Sequence of chain 1.B:
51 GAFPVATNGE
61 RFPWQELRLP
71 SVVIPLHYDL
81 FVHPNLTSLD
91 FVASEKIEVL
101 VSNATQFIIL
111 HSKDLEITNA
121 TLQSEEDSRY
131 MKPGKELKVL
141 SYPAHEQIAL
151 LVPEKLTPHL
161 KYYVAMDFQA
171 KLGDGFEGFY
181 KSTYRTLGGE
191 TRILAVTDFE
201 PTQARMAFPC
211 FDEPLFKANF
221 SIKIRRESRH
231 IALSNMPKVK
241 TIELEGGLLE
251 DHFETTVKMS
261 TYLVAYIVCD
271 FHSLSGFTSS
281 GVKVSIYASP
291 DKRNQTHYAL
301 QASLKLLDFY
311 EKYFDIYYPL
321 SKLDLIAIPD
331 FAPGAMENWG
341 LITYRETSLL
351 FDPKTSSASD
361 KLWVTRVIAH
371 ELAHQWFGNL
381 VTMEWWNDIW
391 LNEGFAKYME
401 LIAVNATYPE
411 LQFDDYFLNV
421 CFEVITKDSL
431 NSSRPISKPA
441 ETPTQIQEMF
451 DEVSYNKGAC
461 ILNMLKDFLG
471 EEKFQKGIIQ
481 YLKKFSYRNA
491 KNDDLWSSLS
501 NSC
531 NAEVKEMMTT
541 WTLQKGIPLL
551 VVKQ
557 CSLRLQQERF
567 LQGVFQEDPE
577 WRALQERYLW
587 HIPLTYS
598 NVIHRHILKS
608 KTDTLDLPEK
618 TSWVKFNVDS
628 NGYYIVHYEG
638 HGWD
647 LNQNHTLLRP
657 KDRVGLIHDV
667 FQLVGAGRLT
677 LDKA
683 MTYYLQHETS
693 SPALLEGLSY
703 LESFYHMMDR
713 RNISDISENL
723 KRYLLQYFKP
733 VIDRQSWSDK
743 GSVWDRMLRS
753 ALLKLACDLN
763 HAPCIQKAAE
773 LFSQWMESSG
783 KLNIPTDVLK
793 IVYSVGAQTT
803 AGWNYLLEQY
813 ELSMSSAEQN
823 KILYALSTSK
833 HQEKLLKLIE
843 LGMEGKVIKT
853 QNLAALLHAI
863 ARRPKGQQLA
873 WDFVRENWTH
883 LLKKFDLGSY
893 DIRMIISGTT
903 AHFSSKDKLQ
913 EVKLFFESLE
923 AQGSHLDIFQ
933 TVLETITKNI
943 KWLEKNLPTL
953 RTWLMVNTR

Binding-site contacts:
Ligand atom C8 contacts residue GLU227 of chain 1.B at 3.6 Å.
Ligand atom O5 contacts residue THR87 of chain 1.B at 4.4 Å.
Ligand atom C8 contacts residue ARG226 of chain 1.B at 3.9 Å.
Ligand atom C7 contacts residue GLU227 of chain 1.B at 4.1 Å.
Ligand atom C1 contacts residue GLU227 of chain 1.B at 4.0 Å.
Ligand atom C5 contacts residue ASN85 of chain 1.B at 3.6 Å.
Ligand atom O6 contacts residue THR87 of chain 1.B at 4.1 Å.
Ligand atom C1 contacts residue THR87 of chain 1.B at 4.5 Å.
Ligand atom O5 contacts residue ASN85 of chain 1.B at 2.4 Å (h-bond).
Ligand atom O7 contacts residue ASN85 of chain 1.B at 3.1 Å (h-bond).
Ligand atom N2 contacts residue ASN85 of chain 1.B at 2.8 Å (h-bond).
Ligand atom C3 contacts residue ASN85 of chain 1.B at 3.7 Å.
Ligand atom C7 contacts residue ASN85 of chain 1.B at 3.1 Å.
Ligand atom C7 contacts residue LEU248 of chain 1.B at 3.7 Å (hydrophobic).
Ligand atom C7 contacts residue HIS83 of chain 1.B at 3.6 Å.
Ligand atom O6 contacts residue GLY246 of chain 1.B at 4.1 Å.
Ligand atom C2 contacts residue ASN85 of chain 1.B at 2.4 Å.
Ligand atom O3 contacts residue GLU227 of chain 1.B at 4.0 Å.
Ligand atom C5 contacts residue THR87 of chain 1.B at 4.5 Å.
Ligand atom C4 contacts residue ASN85 of chain 1.B at 4.2 Å.
Ligand atom O6 contacts residue ASN85 of chain 1.B at 4.5 Å.
Ligand atom O7 contacts residue LEU248 of chain 1.B at 3.8 Å.
Ligand atom O7 contacts residue HIS83 of chain 1.B at 2.9 Å (h-bond).
Ligand atom C8 contacts residue PRO84 of chain 1.B at 3.8 Å (hydrophobic).
Ligand atom C1 contacts residue ASN85 of chain 1.B at 1.4 Å.
Ligand atom N2 contacts residue GLU227 of chain 1.B at 3.2 Å (salt-bridge).
Ligand atom O3 contacts residue LEU248 of chain 1.B at 3.8 Å.
Ligand atom C7 contacts residue PRO84 of chain 1.B at 4.5 Å (hydrophobic).
Ligand atom C2 contacts residue GLU227 of chain 1.B at 3.7 Å.
Ligand atom C8 contacts residue LEU248 of chain 1.B at 3.6 Å (hydrophobic).
Ligand atom N2 contacts residue LEU248 of chain 1.B at 3.9 Å.
Ligand atom O6 contacts residue SER88 of chain 1.B at 4.0 Å.
Ligand atom C8 contacts residue HIS83 of chain 1.B at 3.7 Å.
Ligand atom C3 contacts residue GLU227 of chain 1.B at 3.5 Å.
Ligand atom C8 contacts residue ASN85 of chain 1.B at 4.2 Å.

The protein below binds the small molecule below.
Small molecule (SMILES): CC(=O)N[C@H]1[C@H](O[C@H]2[C@H](O)[C@@H](NC(C)=O)CO[C@@H]2CO)O[C@H](CO)[C@@H](O[C@@H]2O[C@H](CO[C@H]3O[C@H](CO)[C@@H](O)[C@H](O)[C@@H]3O)[C@@H](O)[C@H](O[C@H]3O[C@H](CO)[C@@H](O)[C@H](O)[C@@H]3O)[C@@H]2O)[C@@H]1O